Binding-site contacts:
Ligand atom O3A contacts residue GLY16 of chain 1.A at 3.2 Å (h-bond).
Ligand atom N1 contacts residue ASP120 of chain 1.A at 2.8 Å (salt-bridge).
Ligand atom O6 contacts residue LYS118 of chain 1.A at 3.4 Å.
Ligand atom C2' contacts residue VAL30 of chain 1.A at 3.5 Å (hydrophobic).
Ligand atom O1A contacts residue GLY16 of chain 1.A at 3.4 Å.
Ligand atom O4' contacts residue LYS118 of chain 1.A at 3.2 Å (salt-bridge).
Ligand atom O2G contacts residue PRO35 of chain 1.A at 3.4 Å.
Ligand atom O3G contacts residue GLY13 of chain 1.A at 3.4 Å.
Ligand atom C8 contacts residue ALA19 of chain 1.A at 3.5 Å (hydrophobic).
Ligand atom O3A contacts residue GLY14 of chain 1.A at 3.6 Å.
Ligand atom O1G contacts residue THR36 of chain 1.A at 2.9 Å (h-bond).
Ligand atom O2B contacts residue GLY16 of chain 1.A at 3.0 Å (h-bond).
Ligand atom O1A contacts residue ALA19 of chain 1.A at 2.8 Å (h-bond).
Ligand atom O2B contacts residue VAL15 of chain 1.A at 3.2 Å (h-bond).
Ligand atom O1B contacts residue MG1 of chain 1.E at 2.1 Å.
Ligand atom O1G contacts residue MG1 of chain 1.E at 2.0 Å.
Ligand atom O2B contacts residue LYS17 of chain 1.A at 2.8 Å (salt-bridge).
Ligand atom O2B contacts residue GLY14 of chain 1.A at 3.4 Å (h-bond).
Ligand atom N7 contacts residue ASN117 of chain 1.A at 3.2 Å (h-bond).
Ligand atom N3B contacts residue GLY14 of chain 1.A at 3.1 Å (h-bond).
Ligand atom O2' contacts residue ASP31 of chain 1.A at 3.1 Å (salt-bridge).
Ligand atom O6 contacts residue ALA147 of chain 1.A at 2.8 Å (h-bond).
Ligand atom O1B contacts residue LYS17 of chain 1.A at 3.5 Å (salt-bridge).
Ligand atom O6 contacts residue ASP120 of chain 1.A at 3.5 Å (salt-bridge).
Ligand atom PB contacts residue MG1 of chain 1.E at 3.3 Å.
Ligand atom O3' contacts residue ASP31 of chain 1.A at 2.8 Å (salt-bridge).
Ligand atom O1B contacts residue SER18 of chain 1.A at 3.0 Å (h-bond).
Ligand atom O2' contacts residue VAL30 of chain 1.A at 2.7 Å (h-bond).
Ligand atom O2G contacts residue GLN62 of chain 1.A at 2.7 Å (h-bond).
Ligand atom O3G contacts residue GLY61 of chain 1.A at 2.9 Å (h-bond).
Ligand atom N2 contacts residue ASP120 of chain 1.A at 3.0 Å (salt-bridge).
Ligand atom O1A contacts residue SER18 of chain 1.A at 3.4 Å (h-bond).
Ligand atom PG contacts residue MG1 of chain 1.E at 3.2 Å.
Ligand atom O3G contacts residue LYS17 of chain 1.A at 2.7 Å (salt-bridge).
Ligand atom O6 contacts residue SER146 of chain 1.A at 3.5 Å.
Ligand atom C3' contacts residue GLU32 of chain 1.A at 3.5 Å.
Ligand atom O6 contacts residue ASN117 of chain 1.A at 3.3 Å (h-bond).
Ligand atom O2' contacts residue PHE29 of chain 1.A at 3.3 Å.
Ligand atom C8 contacts residue GLY16 of chain 1.A at 3.6 Å.
Ligand atom N3B contacts residue MG1 of chain 1.E at 3.4 Å.

Sequence of chain 1.A:
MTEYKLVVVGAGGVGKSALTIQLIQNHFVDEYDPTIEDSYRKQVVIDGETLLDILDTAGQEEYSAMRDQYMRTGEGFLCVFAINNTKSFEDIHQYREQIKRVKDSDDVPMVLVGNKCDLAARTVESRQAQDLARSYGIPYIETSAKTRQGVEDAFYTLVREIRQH

The small molecule below binds the protein below.
Small molecule (SMILES): Nc1nc2c(ncn2[C@@H]2O[C@H](CO[P](=O)(O)O[P](=O)(O)NP(=O)(O)O)[C@@H](O)[C@H]2O)c(=O)[nH]1